A small-molecule ligand and the protein it binds are described below.
Small molecule (SMILES): Nc1nc2c(ncn2[C@@H]2O[C@H](CO[P](=O)(O)O[P](=O)(O)OP(O)(O)=S)[C@@H](O)[C@H]2O)c(=O)[nH]1

Binding-site contacts:
Ligand atom O6 contacts residue CYS365 of chain 2.C at 3.3 Å.
Ligand atom O3A contacts residue GLU50 of chain 2.C at 3.2 Å.
Ligand atom O3B contacts residue GLU50 of chain 2.C at 2.8 Å (salt-bridge).
Ligand atom N1 contacts residue VAL367 of chain 2.C at 3.4 Å.
Ligand atom O6 contacts residue ASN292 of chain 2.C at 3.1 Å (h-bond).
Ligand atom O1B contacts residue GLY52 of chain 2.C at 3.1 Å (h-bond).
Ligand atom O1A contacts residue THR55 of chain 2.C at 2.8 Å (h-bond).
Ligand atom N2 contacts residue ASP295 of chain 2.C at 2.9 Å (salt-bridge).
Ligand atom O1A contacts residue SER54 of chain 2.C at 3.4 Å (h-bond).
Ligand atom O2B contacts residue SER54 of chain 2.C at 2.6 Å (h-bond).
Ligand atom O3B contacts residue MG1 of chain 2.E at 3.6 Å.
Ligand atom N2 contacts residue LEU296 of chain 2.C at 3.5 Å.
Ligand atom N3 contacts residue VAL367 of chain 2.C at 3.6 Å.
Ligand atom O2B contacts residue MG1 of chain 2.E at 2.4 Å.
Ligand atom O3G contacts residue GLY49 of chain 2.C at 3.5 Å.
Ligand atom C5 contacts residue LYS293 of chain 2.C at 3.5 Å.
Ligand atom O2G contacts residue THR204 of chain 2.C at 2.8 Å (h-bond).
Ligand atom PG contacts residue MG1 of chain 2.E at 3.3 Å.
Ligand atom O1A contacts residue GLY52 of chain 2.C at 3.4 Å.
Ligand atom O2G contacts residue MG1 of chain 2.E at 2.0 Å.
Ligand atom PB contacts residue MG1 of chain 2.E at 3.5 Å.
Ligand atom O6 contacts residue LYS293 of chain 2.C at 3.2 Å (salt-bridge).
Ligand atom O1B contacts residue SER51 of chain 2.C at 3.2 Å (h-bond).
Ligand atom C4 contacts residue VAL367 of chain 2.C at 3.5 Å (hydrophobic).
Ligand atom C4' contacts residue ASP173 of chain 2.C at 3.5 Å.
Ligand atom O3A contacts residue GLY52 of chain 2.C at 3.1 Å (h-bond).
Ligand atom C6 contacts residue LYS293 of chain 2.C at 3.4 Å.
Ligand atom O4' contacts residue ASP173 of chain 2.C at 3.1 Å (salt-bridge).
Ligand atom O3' contacts residue ARG199 of chain 2.C at 2.8 Å (salt-bridge).
Ligand atom O3G contacts residue GLY226 of chain 2.C at 2.9 Å (h-bond).
Ligand atom O6 contacts residue ALA366 of chain 2.C at 3.0 Å (h-bond).
Ligand atom O3' contacts residue ARG201 of chain 2.C at 3.1 Å.
Ligand atom PG contacts residue GLU50 of chain 2.C at 3.6 Å.
Ligand atom O2' contacts residue ARG199 of chain 2.C at 3.3 Å (salt-bridge).
Ligand atom O3G contacts residue LYS53 of chain 2.C at 2.9 Å (salt-bridge).
Ligand atom N1 contacts residue ASP295 of chain 2.C at 3.1 Å (salt-bridge).
Ligand atom O1B contacts residue GLU50 of chain 2.C at 3.5 Å (salt-bridge).
Ligand atom N7 contacts residue ASN292 of chain 2.C at 3.1 Å (h-bond).
Ligand atom N7 contacts residue ALA366 of chain 2.C at 3.5 Å.
Ligand atom O1B contacts residue LYS53 of chain 2.C at 2.8 Å (salt-bridge).

Sequence of chain 2.C:
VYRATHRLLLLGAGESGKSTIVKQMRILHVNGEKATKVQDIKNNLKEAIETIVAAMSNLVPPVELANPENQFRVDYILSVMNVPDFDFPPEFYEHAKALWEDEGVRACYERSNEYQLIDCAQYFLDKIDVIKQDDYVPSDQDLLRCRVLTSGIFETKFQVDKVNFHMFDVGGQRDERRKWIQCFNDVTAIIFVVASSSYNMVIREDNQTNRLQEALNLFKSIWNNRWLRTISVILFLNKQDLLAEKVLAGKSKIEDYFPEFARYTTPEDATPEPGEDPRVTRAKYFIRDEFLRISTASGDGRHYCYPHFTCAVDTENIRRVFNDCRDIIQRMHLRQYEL